Sequence of chain 1.A:
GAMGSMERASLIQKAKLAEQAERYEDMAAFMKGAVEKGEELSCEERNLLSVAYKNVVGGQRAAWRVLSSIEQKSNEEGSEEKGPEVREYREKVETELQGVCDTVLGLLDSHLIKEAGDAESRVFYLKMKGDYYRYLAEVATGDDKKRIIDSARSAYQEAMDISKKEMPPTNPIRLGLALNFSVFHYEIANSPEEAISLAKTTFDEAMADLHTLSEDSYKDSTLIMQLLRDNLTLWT

Binding-site contacts:
Ligand atom CB contacts residue ASN180 of chain 1.A at 3.4 Å.
Ligand atom O contacts residue VAL183 of chain 1.A at 3.4 Å.
Ligand atom O contacts residue ASN231 of chain 1.A at 2.9 Å (h-bond).
Ligand atom CG contacts residue LYS54 of chain 1.A at 3.7 Å.
Ligand atom OG contacts residue GLU187 of chain 1.A at 2.6 Å (salt-bridge).
Ligand atom CD contacts residue ARG65 of chain 1.A at 3.4 Å.
Ligand atom OD1 contacts residue LYS54 of chain 1.A at 3.1 Å.
Ligand atom O2P contacts residue TYR135 of chain 1.A at 2.7 Å (h-bond).
Ligand atom N contacts residue LEU179 of chain 1.A at 3.6 Å.
Ligand atom O contacts residue LEU234 of chain 1.A at 3.6 Å.
Ligand atom OG1 contacts residue GLY176 of chain 1.A at 3.1 Å (h-bond).
Ligand atom O contacts residue LYS54 of chain 1.A at 2.9 Å.
Ligand atom OG1 contacts residue ASN180 of chain 1.A at 3.0 Å (h-bond).
Ligand atom NE contacts residue ARG65 of chain 1.A at 3.6 Å.
Ligand atom NH1 contacts residue ARG65 of chain 1.A at 3.7 Å.
Ligand atom OD1 contacts residue VAL51 of chain 1.A at 3.5 Å.
Ligand atom OG contacts residue TRP235 of chain 1.A at 2.9 Å (h-bond).
Ligand atom OG1 contacts residue LEU179 of chain 1.A at 3.6 Å.
Ligand atom CA contacts residue ASN231 of chain 1.A at 3.6 Å.
Ligand atom CD contacts residue LEU227 of chain 1.A at 3.4 Å (hydrophobic).
Ligand atom O1P contacts residue ARG61 of chain 1.A at 2.9 Å (salt-bridge).
Ligand atom O contacts residue LEU179 of chain 1.A at 3.5 Å.
Ligand atom C contacts residue ASN180 of chain 1.A at 3.6 Å.
Ligand atom CB contacts residue ASN180 of chain 1.A at 3.5 Å.
Ligand atom CZ contacts residue ARG65 of chain 1.A at 3.5 Å.
Ligand atom C contacts residue LEU179 of chain 1.A at 3.7 Å (hydrophobic).
Ligand atom N contacts residue GLU187 of chain 1.A at 3.1 Å (salt-bridge).
Ligand atom O2P contacts residue ARG134 of chain 1.A at 2.9 Å (salt-bridge).
Ligand atom NH2 contacts residue ARG65 of chain 1.A at 3.7 Å.
Ligand atom CB contacts residue GLU187 of chain 1.A at 3.4 Å.
Ligand atom O contacts residue O5I1 of chain 1.G at 3.3 Å.
Ligand atom N contacts residue ASN180 of chain 1.A at 2.8 Å (h-bond).
Ligand atom ND2 contacts residue ASN55 of chain 1.A at 2.9 Å (h-bond).
Ligand atom O3P contacts residue ARG61 of chain 1.A at 3.0 Å (salt-bridge).
Ligand atom O3P contacts residue ARG134 of chain 1.A at 2.8 Å (salt-bridge).
Ligand atom O1P contacts residue LYS54 of chain 1.A at 2.7 Å (salt-bridge).
Ligand atom CG2 contacts residue O5I1 of chain 1.G at 3.6 Å.
Ligand atom O contacts residue O5I1 of chain 1.G at 3.4 Å.
Ligand atom CA contacts residue ASN180 of chain 1.A at 3.5 Å.
Ligand atom N contacts residue ASN231 of chain 1.A at 2.9 Å (h-bond).

The small molecule below binds the protein below.
Small molecule (SMILES): CC(C)[C@H](NC(=O)[C@H](CC(N)=O)NC(=O)[C@@H]1CCCN1C(=O)[C@@H](NC(=O)[C@H](COP(=O)(O)O)NC(=O)[C@@H](NC(=O)[C@H](CO)NC(=O)[C@H](CCCN=C(N)N)NC(=O)[C@@H](N)CCC(N)=O)[C@@H](C)O)[C@@H](C)O)C(=O)O